Binding-site contacts:
Ligand atom C2 contacts residue ASN259 of chain 38.H at 2.4 Å.
Ligand atom C7 contacts residue ASN259 of chain 38.H at 3.1 Å.
Ligand atom O5 contacts residue ASN259 of chain 38.H at 2.3 Å (h-bond).
Ligand atom C5 contacts residue ASN259 of chain 38.H at 3.6 Å.
Ligand atom O6 contacts residue LYS115 of chain 38.G at 4.2 Å.
Ligand atom O7 contacts residue LYS181 of chain 38.G at 4.2 Å.
Ligand atom O7 contacts residue ASN259 of chain 38.H at 2.9 Å (h-bond).
Ligand atom C4 contacts residue ASN259 of chain 38.H at 4.2 Å.
Ligand atom C5 contacts residue THR116 of chain 38.G at 4.5 Å.
Ligand atom O6 contacts residue THR116 of chain 38.G at 3.3 Å.
Ligand atom C6 contacts residue LYS115 of chain 38.G at 4.1 Å.
Ligand atom C8 contacts residue ASN259 of chain 38.H at 4.4 Å.
Ligand atom C6 contacts residue THR116 of chain 38.G at 3.8 Å.
Ligand atom C3 contacts residue ASN259 of chain 38.H at 3.8 Å.
Ligand atom N2 contacts residue ASN259 of chain 38.H at 2.9 Å (h-bond).
Ligand atom C1 contacts residue ASN259 of chain 38.H at 1.4 Å.
Ligand atom O5 contacts residue THR116 of chain 38.G at 3.9 Å.

Sequence of chain 38.H:
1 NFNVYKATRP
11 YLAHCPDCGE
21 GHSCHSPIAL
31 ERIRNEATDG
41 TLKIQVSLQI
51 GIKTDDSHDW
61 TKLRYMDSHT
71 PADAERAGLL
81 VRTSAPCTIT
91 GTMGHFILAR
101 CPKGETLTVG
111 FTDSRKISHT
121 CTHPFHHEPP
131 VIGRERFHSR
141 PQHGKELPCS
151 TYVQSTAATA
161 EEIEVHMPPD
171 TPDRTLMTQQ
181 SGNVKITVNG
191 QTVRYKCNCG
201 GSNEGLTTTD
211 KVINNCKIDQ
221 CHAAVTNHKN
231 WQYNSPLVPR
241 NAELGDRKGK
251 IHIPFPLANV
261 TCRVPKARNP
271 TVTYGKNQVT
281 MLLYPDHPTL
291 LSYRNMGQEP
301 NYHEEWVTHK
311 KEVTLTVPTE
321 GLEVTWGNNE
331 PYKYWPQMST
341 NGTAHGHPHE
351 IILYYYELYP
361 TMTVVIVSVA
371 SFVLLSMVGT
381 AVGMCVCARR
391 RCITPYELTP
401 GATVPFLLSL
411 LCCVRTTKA

This protein binds this small molecule.
Small molecule (SMILES): CC(=O)N[C@@H]1[C@@H](O)[C@H](O)[C@@H](CO)O[C@H]1O

Sequence of chain 38.G:
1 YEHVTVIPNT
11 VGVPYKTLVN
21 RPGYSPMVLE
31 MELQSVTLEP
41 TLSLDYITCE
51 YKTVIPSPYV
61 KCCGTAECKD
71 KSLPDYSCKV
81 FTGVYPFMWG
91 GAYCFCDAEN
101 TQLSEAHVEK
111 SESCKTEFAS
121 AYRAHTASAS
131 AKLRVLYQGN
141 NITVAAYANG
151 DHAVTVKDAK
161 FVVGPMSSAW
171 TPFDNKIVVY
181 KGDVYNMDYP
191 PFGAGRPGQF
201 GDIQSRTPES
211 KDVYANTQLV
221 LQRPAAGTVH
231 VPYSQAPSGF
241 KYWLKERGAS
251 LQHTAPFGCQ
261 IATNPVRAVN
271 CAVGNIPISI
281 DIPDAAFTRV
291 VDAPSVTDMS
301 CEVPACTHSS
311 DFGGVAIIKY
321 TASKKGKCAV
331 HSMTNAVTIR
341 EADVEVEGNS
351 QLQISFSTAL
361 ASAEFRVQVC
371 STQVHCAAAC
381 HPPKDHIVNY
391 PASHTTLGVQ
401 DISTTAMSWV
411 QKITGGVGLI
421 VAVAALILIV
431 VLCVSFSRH